Sequence of chain 1.C:
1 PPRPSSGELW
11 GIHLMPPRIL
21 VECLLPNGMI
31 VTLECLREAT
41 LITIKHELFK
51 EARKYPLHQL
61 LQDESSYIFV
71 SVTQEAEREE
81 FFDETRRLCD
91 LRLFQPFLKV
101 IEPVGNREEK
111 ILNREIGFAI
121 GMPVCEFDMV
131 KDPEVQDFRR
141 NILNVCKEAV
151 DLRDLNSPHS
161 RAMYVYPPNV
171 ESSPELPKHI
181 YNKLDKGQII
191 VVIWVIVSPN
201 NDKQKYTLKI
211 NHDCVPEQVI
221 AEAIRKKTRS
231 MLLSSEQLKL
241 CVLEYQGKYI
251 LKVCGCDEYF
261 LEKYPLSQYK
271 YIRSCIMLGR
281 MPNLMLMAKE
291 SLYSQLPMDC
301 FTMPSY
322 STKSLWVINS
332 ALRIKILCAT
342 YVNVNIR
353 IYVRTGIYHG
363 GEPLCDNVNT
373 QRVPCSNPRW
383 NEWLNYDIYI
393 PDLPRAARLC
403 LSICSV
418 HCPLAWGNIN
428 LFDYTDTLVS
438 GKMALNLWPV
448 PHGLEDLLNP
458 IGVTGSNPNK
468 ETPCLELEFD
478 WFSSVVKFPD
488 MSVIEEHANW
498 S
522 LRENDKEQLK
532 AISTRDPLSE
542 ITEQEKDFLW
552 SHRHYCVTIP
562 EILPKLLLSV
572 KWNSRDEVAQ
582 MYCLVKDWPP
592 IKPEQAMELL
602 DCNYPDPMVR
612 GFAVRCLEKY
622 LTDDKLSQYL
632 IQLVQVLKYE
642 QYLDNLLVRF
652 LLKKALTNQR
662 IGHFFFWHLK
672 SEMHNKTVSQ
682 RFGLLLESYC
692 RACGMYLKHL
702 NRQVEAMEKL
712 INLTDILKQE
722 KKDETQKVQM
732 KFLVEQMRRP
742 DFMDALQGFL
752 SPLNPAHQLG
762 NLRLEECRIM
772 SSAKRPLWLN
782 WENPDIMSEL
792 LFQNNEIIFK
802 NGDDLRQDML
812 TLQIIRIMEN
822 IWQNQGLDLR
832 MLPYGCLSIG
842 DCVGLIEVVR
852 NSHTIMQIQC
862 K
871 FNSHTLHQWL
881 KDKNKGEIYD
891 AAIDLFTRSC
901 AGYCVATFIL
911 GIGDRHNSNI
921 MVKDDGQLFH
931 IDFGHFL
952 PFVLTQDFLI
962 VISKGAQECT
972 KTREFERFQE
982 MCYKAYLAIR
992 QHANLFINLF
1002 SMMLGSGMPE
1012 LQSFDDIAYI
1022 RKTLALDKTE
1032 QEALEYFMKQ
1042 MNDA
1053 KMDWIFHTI

Binding-site contacts:
Ligand atom N5 contacts residue TRP779 of chain 1.C at 3.6 Å.
Ligand atom S16 contacts residue ILE931 of chain 1.C at 3.7 Å.
Ligand atom C12 contacts residue PHE929 of chain 1.C at 3.8 Å (hydrophobic).
Ligand atom O11 contacts residue GLU848 of chain 1.C at 3.8 Å.
Ligand atom S16 contacts residue ILE799 of chain 1.C at 3.7 Å.
Ligand atom C18 contacts residue ILE931 of chain 1.C at 3.8 Å (hydrophobic).
Ligand atom C17 contacts residue ILE931 of chain 1.C at 3.7 Å (hydrophobic).
Ligand atom C27 contacts residue SER773 of chain 1.C at 3.8 Å.
Ligand atom C22 contacts residue LYS801 of chain 1.C at 3.6 Å.
Ligand atom C14 contacts residue ILE931 of chain 1.C at 3.8 Å (hydrophobic).
Ligand atom C6 contacts residue TRP779 of chain 1.C at 3.9 Å (hydrophobic).
Ligand atom C12 contacts residue VAL850 of chain 1.C at 3.6 Å (hydrophobic).
Ligand atom C15 contacts residue ILE799 of chain 1.C at 3.8 Å (hydrophobic).
Ligand atom C31 contacts residue VAL850 of chain 1.C at 3.6 Å (hydrophobic).
Ligand atom CL contacts residue ILE847 of chain 1.C at 3.7 Å.
Ligand atom N21 contacts residue ASP932 of chain 1.C at 3.5 Å.
Ligand atom O4 contacts residue MET921 of chain 1.C at 3.7 Å.
Ligand atom O4 contacts residue GLN858 of chain 1.C at 3.2 Å (h-bond).
Ligand atom O11 contacts residue VAL849 of chain 1.C at 3.7 Å.
Ligand atom C19 contacts residue ILE847 of chain 1.C at 3.8 Å (hydrophobic).
Ligand atom N21 contacts residue ILE847 of chain 1.C at 3.8 Å.
Ligand atom C3 contacts residue SER853 of chain 1.C at 3.6 Å.
Ligand atom CL contacts residue ILE799 of chain 1.C at 3.5 Å.
Ligand atom O2 contacts residue SER853 of chain 1.C at 3.5 Å (h-bond).
Ligand atom C18 contacts residue TYR835 of chain 1.C at 3.7 Å (hydrophobic).
Ligand atom C18 contacts residue ILE847 of chain 1.C at 3.6 Å (hydrophobic).
Ligand atom O4 contacts residue SER853 of chain 1.C at 3.8 Å.
Ligand atom C13 contacts residue TYR835 of chain 1.C at 3.8 Å (hydrophobic).
Ligand atom N20 contacts residue ASP932 of chain 1.C at 3.5 Å (salt-bridge).
Ligand atom C13 contacts residue ILE931 of chain 1.C at 3.8 Å (hydrophobic).
Ligand atom O11 contacts residue VAL850 of chain 1.C at 3.0 Å (h-bond).
Ligand atom N20 contacts residue ILE847 of chain 1.C at 3.6 Å.
Ligand atom N21 contacts residue ASP809 of chain 1.C at 3.7 Å.
Ligand atom C22 contacts residue ASP932 of chain 1.C at 3.7 Å.
Ligand atom CL contacts residue LYS801 of chain 1.C at 3.6 Å.
Ligand atom C31 contacts residue VAL849 of chain 1.C at 3.7 Å (hydrophobic).
Ligand atom C13 contacts residue GLU848 of chain 1.C at 3.6 Å.
Ligand atom C7 contacts residue TRP779 of chain 1.C at 3.8 Å (hydrophobic).
Ligand atom N20 contacts residue TYR835 of chain 1.C at 3.8 Å.
Ligand atom C6 contacts residue MET921 of chain 1.C at 3.8 Å (hydrophobic).

A small-molecule ligand and the protein it binds are described below.
Small molecule (SMILES): COC(=O)Nc1ccc2c(c1)OCCc1cc(-c3nncn3-c3ccccc3Cl)sc1-2